Sequence of chain 53.A:
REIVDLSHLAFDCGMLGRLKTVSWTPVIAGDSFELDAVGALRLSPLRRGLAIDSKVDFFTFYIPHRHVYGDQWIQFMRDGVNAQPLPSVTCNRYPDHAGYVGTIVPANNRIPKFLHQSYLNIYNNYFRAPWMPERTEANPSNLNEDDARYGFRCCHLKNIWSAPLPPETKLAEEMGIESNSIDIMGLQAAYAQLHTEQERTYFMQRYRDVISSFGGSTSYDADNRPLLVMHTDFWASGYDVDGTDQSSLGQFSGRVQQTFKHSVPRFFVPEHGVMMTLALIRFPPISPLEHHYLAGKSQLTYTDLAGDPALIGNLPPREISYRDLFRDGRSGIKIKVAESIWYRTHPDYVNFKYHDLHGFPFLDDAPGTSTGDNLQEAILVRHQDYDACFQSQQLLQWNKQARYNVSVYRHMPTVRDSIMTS

A protein and the small-molecule ligand that binds it are described below.
Small molecule (SMILES): Nc1ccn([C@H]2C[C@H](O)[C@@H](COP(=O)(O)O)O2)c(=O)n1

Sequence of chain 52.C:
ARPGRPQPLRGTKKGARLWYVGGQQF

Binding-site contacts:
Ligand atom C5' contacts residue ASN414 of chain 53.A at 3.3 Å.
Ligand atom OP2 contacts residue LYS21 of chain 52.C at 2.7 Å (salt-bridge).
Ligand atom O4' contacts residue ASN414 of chain 53.A at 2.9 Å (h-bond).
Ligand atom O3' contacts residue VAL47 of chain 53.A at 3.1 Å.
Ligand atom C2' contacts residue VAL47 of chain 53.A at 4.3 Å (hydrophobic).
Ligand atom OP1 contacts residue ARG412 of chain 53.A at 3.8 Å.
Ligand atom C4' contacts residue ASN414 of chain 53.A at 3.0 Å.
Ligand atom OP2 contacts residue ARG18 of chain 52.C at 3.7 Å.
Ligand atom O5' contacts residue ARG412 of chain 53.A at 3.1 Å (salt-bridge).
Ligand atom C3' contacts residue ASN414 of chain 53.A at 4.5 Å.
Ligand atom C5' contacts residue ARG412 of chain 53.A at 3.0 Å.
Ligand atom P contacts residue ARG412 of chain 53.A at 2.7 Å.
Ligand atom C4' contacts residue VAL47 of chain 53.A at 4.1 Å (hydrophobic).
Ligand atom P contacts residue LYS21 of chain 52.C at 3.4 Å.
Ligand atom C1' contacts residue ASN414 of chain 53.A at 4.1 Å.
Ligand atom C3' contacts residue VAL47 of chain 53.A at 4.0 Å (hydrophobic).
Ligand atom O3' contacts residue ARG412 of chain 53.A at 4.3 Å.
Ligand atom OP1 contacts residue LYS21 of chain 52.C at 3.9 Å.
Ligand atom OP1 contacts residue ARG18 of chain 52.C at 4.0 Å.
Ligand atom OP2 contacts residue ARG412 of chain 53.A at 1.4 Å (salt-bridge).
Ligand atom C4' contacts residue ARG412 of chain 53.A at 4.4 Å.